Sequence of chain 1.D:
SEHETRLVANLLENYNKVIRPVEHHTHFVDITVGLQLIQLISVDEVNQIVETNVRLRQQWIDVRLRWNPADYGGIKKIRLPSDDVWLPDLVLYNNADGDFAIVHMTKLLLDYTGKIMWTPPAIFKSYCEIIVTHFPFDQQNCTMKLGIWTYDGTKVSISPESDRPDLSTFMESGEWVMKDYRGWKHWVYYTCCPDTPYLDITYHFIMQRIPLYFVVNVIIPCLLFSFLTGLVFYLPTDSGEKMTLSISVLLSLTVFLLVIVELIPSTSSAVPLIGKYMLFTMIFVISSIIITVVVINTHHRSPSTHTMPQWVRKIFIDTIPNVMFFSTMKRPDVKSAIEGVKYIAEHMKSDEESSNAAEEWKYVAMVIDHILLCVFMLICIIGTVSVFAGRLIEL

Binding-site contacts:
Ligand atom C5 contacts residue ARG307 of chain 1.C at 4.2 Å.
Ligand atom C6 contacts residue LEU304 of chain 1.C at 3.9 Å (hydrophobic).
Ligand atom C10 contacts residue TYR234 of chain 1.D at 4.4 Å (hydrophobic).
Ligand atom C3 contacts residue TYR234 of chain 1.D at 4.4 Å (hydrophobic).
Ligand atom C3 contacts residue THR328 of chain 1.D at 4.2 Å.
Ligand atom C2 contacts residue TYR234 of chain 1.D at 4.0 Å (hydrophobic).
Ligand atom C16 contacts residue PHE439 of chain 1.C at 3.5 Å (hydrophobic).
Ligand atom C15 contacts residue PHE322 of chain 1.C at 3.5 Å (hydrophobic).
Ligand atom C16 contacts residue PHE322 of chain 1.C at 4.1 Å (hydrophobic).
Ligand atom C23 contacts residue PHE439 of chain 1.C at 3.7 Å (hydrophobic).
Ligand atom C20 contacts residue PHE439 of chain 1.C at 4.0 Å (hydrophobic).
Ligand atom C18 contacts residue PHE439 of chain 1.C at 4.2 Å (hydrophobic).
Ligand atom C4 contacts residue ILE318 of chain 1.C at 4.2 Å (hydrophobic).
Ligand atom C7 contacts residue TRP317 of chain 1.C at 4.3 Å (hydrophobic).
Ligand atom C19 contacts residue VAL300 of chain 1.C at 4.1 Å (hydrophobic).
Ligand atom O1 contacts residue ARG307 of chain 1.C at 3.8 Å.
Ligand atom C6 contacts residue TRP317 of chain 1.C at 4.3 Å (hydrophobic).
Ligand atom C18 contacts residue VAL300 of chain 1.C at 3.7 Å (hydrophobic).
Ligand atom C15 contacts residue PHE439 of chain 1.C at 3.9 Å (hydrophobic).
Ligand atom C7 contacts residue LEU304 of chain 1.C at 4.4 Å (hydrophobic).
Ligand atom O1 contacts residue TYR234 of chain 1.D at 4.4 Å.
Ligand atom C17 contacts residue PHE439 of chain 1.C at 4.3 Å (hydrophobic).
Ligand atom C4 contacts residue TYR234 of chain 1.D at 4.1 Å (hydrophobic).
Ligand atom C8 contacts residue VAL300 of chain 1.C at 4.3 Å (hydrophobic).
Ligand atom O1 contacts residue THR328 of chain 1.D at 3.1 Å.
Ligand atom C24 contacts residue PHE439 of chain 1.C at 3.9 Å (hydrophobic).
Ligand atom C4 contacts residue ARG307 of chain 1.C at 3.3 Å.
Ligand atom C19 contacts residue TYR234 of chain 1.D at 3.3 Å (hydrophobic).
Ligand atom C6 contacts residue ILE318 of chain 1.C at 3.7 Å (hydrophobic).
Ligand atom C7 contacts residue PHE322 of chain 1.C at 4.4 Å (hydrophobic).
Ligand atom C27 contacts residue VAL442 of chain 1.C at 3.7 Å (hydrophobic).
Ligand atom C5 contacts residue ILE318 of chain 1.C at 4.3 Å (hydrophobic).
Ligand atom C27 contacts residue LEU438 of chain 1.C at 4.3 Å (hydrophobic).
Ligand atom C3 contacts residue ARG307 of chain 1.C at 4.1 Å.
Ligand atom C22 contacts residue PHE439 of chain 1.C at 3.5 Å (hydrophobic).

A small-molecule ligand and the protein it binds are described below.
Small molecule (SMILES): CC(C)CCC[C@@H](C)[C@H]1CC[C@H]2[C@@H]3CC=C4C[C@@H](O)CC[C@]4(C)[C@H]3CC[C@]12C

Sequence of chain 1.C:
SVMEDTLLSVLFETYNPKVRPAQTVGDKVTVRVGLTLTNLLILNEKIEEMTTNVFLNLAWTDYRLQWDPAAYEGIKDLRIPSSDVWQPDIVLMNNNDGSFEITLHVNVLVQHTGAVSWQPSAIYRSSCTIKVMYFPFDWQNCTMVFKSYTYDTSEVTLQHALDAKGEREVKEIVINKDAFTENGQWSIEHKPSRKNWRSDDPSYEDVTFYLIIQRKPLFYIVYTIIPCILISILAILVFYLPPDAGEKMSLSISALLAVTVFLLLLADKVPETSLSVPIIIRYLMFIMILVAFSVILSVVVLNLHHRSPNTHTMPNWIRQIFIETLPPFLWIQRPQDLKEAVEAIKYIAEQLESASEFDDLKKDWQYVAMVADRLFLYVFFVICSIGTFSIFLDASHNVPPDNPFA